Sequence of chain 1.D:
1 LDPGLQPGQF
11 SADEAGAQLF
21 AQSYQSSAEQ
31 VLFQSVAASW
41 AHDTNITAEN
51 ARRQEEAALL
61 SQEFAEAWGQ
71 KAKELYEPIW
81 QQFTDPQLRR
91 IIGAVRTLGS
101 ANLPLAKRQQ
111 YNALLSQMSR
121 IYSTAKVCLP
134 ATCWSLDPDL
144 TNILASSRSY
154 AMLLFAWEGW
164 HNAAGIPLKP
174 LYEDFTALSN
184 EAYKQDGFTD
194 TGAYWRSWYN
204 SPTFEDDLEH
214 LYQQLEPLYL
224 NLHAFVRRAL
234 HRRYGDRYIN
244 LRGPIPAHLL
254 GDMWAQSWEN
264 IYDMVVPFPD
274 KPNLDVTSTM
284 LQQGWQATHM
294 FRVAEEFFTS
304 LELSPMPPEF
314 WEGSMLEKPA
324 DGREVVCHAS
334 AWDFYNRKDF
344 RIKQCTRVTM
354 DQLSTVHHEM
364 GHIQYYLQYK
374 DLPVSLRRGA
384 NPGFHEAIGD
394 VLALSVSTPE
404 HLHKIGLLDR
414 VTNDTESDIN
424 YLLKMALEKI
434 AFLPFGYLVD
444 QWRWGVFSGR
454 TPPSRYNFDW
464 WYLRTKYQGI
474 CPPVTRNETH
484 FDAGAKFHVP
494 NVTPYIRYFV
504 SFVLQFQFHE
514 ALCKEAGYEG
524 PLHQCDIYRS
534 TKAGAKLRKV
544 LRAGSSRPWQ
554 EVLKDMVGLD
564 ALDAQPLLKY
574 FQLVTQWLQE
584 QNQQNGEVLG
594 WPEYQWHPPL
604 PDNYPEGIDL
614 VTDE

Binding-site contacts:
Ligand atom C5 contacts residue ASN416 of chain 1.D at 3.7 Å.
Ligand atom C3 contacts residue GLN527 of chain 1.D at 3.3 Å.
Ligand atom C8 contacts residue ASN416 of chain 1.D at 3.2 Å.
Ligand atom O4 contacts residue GLU522 of chain 1.D at 3.8 Å.
Ligand atom C4 contacts residue PRO524 of chain 1.D at 4.1 Å (hydrophobic).
Ligand atom C2 contacts residue GLU522 of chain 1.D at 4.2 Å.
Ligand atom O7 contacts residue ASN416 of chain 1.D at 4.3 Å.
Ligand atom C3 contacts residue ASN416 of chain 1.D at 3.8 Å.
Ligand atom O2 contacts residue GLU522 of chain 1.D at 3.6 Å.
Ligand atom C3 contacts residue GLU522 of chain 1.D at 4.0 Å.
Ligand atom C8 contacts residue PRO524 of chain 1.D at 3.8 Å (hydrophobic).
Ligand atom C1 contacts residue GLN527 of chain 1.D at 3.7 Å.
Ligand atom C7 contacts residue ASN416 of chain 1.D at 3.3 Å.
Ligand atom C1 contacts residue PRO524 of chain 1.D at 4.2 Å (hydrophobic).
Ligand atom C4 contacts residue GLU522 of chain 1.D at 4.1 Å.
Ligand atom C1 contacts residue GLU522 of chain 1.D at 3.8 Å.
Ligand atom O5 contacts residue GLU522 of chain 1.D at 3.8 Å.
Ligand atom O3 contacts residue PRO524 of chain 1.D at 3.8 Å.
Ligand atom C3 contacts residue GLU522 of chain 1.D at 3.9 Å.
Ligand atom O5 contacts residue ASN416 of chain 1.D at 2.4 Å (h-bond).
Ligand atom C4 contacts residue GLU522 of chain 1.D at 3.6 Å.
Ligand atom O5 contacts residue GLY523 of chain 1.D at 4.2 Å.
Ligand atom O4 contacts residue PRO524 of chain 1.D at 3.4 Å.
Ligand atom O3 contacts residue GLU522 of chain 1.D at 4.1 Å.
Ligand atom C2 contacts residue PRO524 of chain 1.D at 4.3 Å (hydrophobic).
Ligand atom O3 contacts residue GLU522 of chain 1.D at 3.6 Å.
Ligand atom C3 contacts residue PRO524 of chain 1.D at 3.7 Å (hydrophobic).
Ligand atom C5 contacts residue GLU522 of chain 1.D at 3.7 Å.
Ligand atom C4 contacts residue ASN416 of chain 1.D at 4.3 Å.
Ligand atom N2 contacts residue ASN416 of chain 1.D at 3.0 Å (h-bond).
Ligand atom C2 contacts residue ASN416 of chain 1.D at 2.5 Å.
Ligand atom O7 contacts residue GLN527 of chain 1.D at 3.8 Å.
Ligand atom O6 contacts residue GLU522 of chain 1.D at 3.4 Å (salt-bridge).
Ligand atom C1 contacts residue GLU522 of chain 1.D at 3.8 Å.
Ligand atom O6 contacts residue GLY523 of chain 1.D at 3.6 Å.
Ligand atom N2 contacts residue GLN527 of chain 1.D at 2.6 Å (h-bond).
Ligand atom C2 contacts residue GLN527 of chain 1.D at 3.3 Å.
Ligand atom O3 contacts residue GLN527 of chain 1.D at 4.0 Å.
Ligand atom C7 contacts residue GLN527 of chain 1.D at 3.6 Å.
Ligand atom C1 contacts residue ASN416 of chain 1.D at 1.5 Å.

A small-molecule ligand and the protein it binds are described below.
Small molecule (SMILES): CC(=O)N[C@H]1[C@H](O[C@H]2[C@H](O)[C@@H](NC(C)=O)CO[C@@H]2CO[C@@H]2O[C@@H](C)[C@@H](O)[C@@H](O)[C@@H]2O)O[C@H](CO)[C@@H](O[C@@H]2O[C@H](CO[C@H]3O[C@H](CO)[C@@H](O)[C@H](O)[C@@H]3O)[C@@H](O)[C@H](O[C@H]3O[C@H](CO)[C@@H](O)[C@H](O)[C@@H]3O)[C@@H]2O)[C@@H]1O